Binding-site contacts:
Ligand atom O6 contacts residue NAG1 of chain 1.DB at 3.8 Å.
Ligand atom C4 contacts residue ASN801 of chain 1.B at 4.3 Å.
Ligand atom C1 contacts residue SER803 of chain 1.B at 3.9 Å.
Ligand atom N2 contacts residue ASN801 of chain 1.B at 3.2 Å (h-bond).
Ligand atom C5 contacts residue ASN801 of chain 1.B at 3.5 Å.
Ligand atom O4 contacts residue NAG1 of chain 1.DB at 1.6 Å.
Ligand atom C3 contacts residue ASN801 of chain 1.B at 3.9 Å.
Ligand atom C6 contacts residue GLN804 of chain 1.B at 3.8 Å.
Ligand atom C6 contacts residue NAG1 of chain 1.DB at 3.7 Å.
Ligand atom O6 contacts residue GLN804 of chain 1.B at 2.4 Å (h-bond).
Ligand atom C2 contacts residue ASN801 of chain 1.B at 2.7 Å.
Ligand atom O6 contacts residue SER803 of chain 1.B at 4.3 Å.
Ligand atom C4 contacts residue NAG1 of chain 1.DB at 2.7 Å.
Ligand atom C8 contacts residue ASN801 of chain 1.B at 4.4 Å.
Ligand atom C5 contacts residue SER803 of chain 1.B at 4.0 Å.
Ligand atom C7 contacts residue ASN801 of chain 1.B at 4.1 Å.
Ligand atom O5 contacts residue SER803 of chain 1.B at 4.0 Å.
Ligand atom O3 contacts residue NAG1 of chain 1.DB at 3.3 Å (h-bond).
Ligand atom C5 contacts residue NAG1 of chain 1.DB at 3.6 Å.
Ligand atom C3 contacts residue NAG1 of chain 1.DB at 3.7 Å.
Ligand atom O5 contacts residue ASN801 of chain 1.B at 2.3 Å (h-bond).
Ligand atom C1 contacts residue ASN801 of chain 1.B at 1.4 Å.

Sequence of chain 1.B:
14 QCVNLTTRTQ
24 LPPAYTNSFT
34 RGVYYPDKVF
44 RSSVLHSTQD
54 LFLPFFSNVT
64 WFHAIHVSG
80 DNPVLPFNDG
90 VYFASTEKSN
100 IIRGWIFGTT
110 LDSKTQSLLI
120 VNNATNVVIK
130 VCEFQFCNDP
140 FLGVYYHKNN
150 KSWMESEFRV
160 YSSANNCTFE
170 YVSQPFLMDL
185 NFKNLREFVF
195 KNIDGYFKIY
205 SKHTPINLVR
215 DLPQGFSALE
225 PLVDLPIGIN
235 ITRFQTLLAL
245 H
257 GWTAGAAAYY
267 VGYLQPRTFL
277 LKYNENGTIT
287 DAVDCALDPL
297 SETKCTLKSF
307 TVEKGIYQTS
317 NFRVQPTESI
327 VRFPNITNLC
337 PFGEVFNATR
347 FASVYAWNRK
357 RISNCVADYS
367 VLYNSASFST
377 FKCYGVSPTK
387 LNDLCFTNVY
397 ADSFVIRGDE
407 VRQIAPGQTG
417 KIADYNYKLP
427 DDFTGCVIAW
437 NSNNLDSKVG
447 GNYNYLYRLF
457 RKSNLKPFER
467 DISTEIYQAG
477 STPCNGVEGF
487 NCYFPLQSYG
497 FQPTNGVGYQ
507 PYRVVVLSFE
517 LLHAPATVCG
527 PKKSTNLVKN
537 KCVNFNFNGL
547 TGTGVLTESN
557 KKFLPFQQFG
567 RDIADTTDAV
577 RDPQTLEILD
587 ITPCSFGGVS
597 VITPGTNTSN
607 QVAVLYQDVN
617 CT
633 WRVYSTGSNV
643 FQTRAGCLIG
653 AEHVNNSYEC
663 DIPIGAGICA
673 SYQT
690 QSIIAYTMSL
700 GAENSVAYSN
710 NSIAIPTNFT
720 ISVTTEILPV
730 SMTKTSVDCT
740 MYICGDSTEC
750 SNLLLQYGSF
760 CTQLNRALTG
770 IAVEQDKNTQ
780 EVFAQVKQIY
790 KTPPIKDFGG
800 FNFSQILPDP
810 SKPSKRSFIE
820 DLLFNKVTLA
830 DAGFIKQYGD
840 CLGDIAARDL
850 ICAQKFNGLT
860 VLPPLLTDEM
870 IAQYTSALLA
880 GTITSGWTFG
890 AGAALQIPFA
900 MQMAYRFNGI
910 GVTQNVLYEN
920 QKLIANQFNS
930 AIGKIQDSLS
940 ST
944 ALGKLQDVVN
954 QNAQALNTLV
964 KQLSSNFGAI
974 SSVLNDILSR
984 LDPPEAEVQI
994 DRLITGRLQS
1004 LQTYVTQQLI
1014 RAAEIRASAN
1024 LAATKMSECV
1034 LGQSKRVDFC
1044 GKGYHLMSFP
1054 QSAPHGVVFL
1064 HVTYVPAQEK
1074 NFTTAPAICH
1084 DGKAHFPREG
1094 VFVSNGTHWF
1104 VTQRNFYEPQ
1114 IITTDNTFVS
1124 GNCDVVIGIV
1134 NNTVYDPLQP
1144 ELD

A small-molecule ligand and the protein it binds are described below.
Small molecule (SMILES): CC(=O)N[C@@H]1[C@@H](O)[C@H](O)[C@@H](CO)O[C@H]1O